Binding-site contacts:
Ligand atom S11 contacts residue HIS141 of chain 2.A at 3.4 Å.
Ligand atom N7 contacts residue CYS99 of chain 2.A at 3.7 Å.
Ligand atom O11 contacts residue CYS99 of chain 2.A at 3.5 Å.
Ligand atom C10 contacts residue GLU97 of chain 2.A at 3.9 Å.
Ligand atom C10 contacts residue ARG137 of chain 2.A at 3.6 Å.
Ligand atom C12 contacts residue GLU142 of chain 2.A at 3.3 Å.
Ligand atom O12 contacts residue LEU100 of chain 2.A at 3.7 Å.
Ligand atom C8 contacts residue TYR69 of chain 2.A at 4.0 Å (hydrophobic).
Ligand atom C14 contacts residue ALA42 of chain 2.A at 3.9 Å (hydrophobic).
Ligand atom C7 contacts residue VAL45 of chain 2.A at 4.1 Å (hydrophobic).
Ligand atom C12 contacts residue VAL45 of chain 2.A at 3.8 Å (hydrophobic).
Ligand atom S11 contacts residue VAL138 of chain 2.A at 4.0 Å.
Ligand atom N7 contacts residue TYR69 of chain 2.A at 2.8 Å (h-bond).
Ligand atom O13 contacts residue GLY44 of chain 2.A at 3.7 Å.
Ligand atom N7 contacts residue GLY98 of chain 2.A at 3.2 Å (h-bond).
Ligand atom C4 contacts residue CYS99 of chain 2.A at 3.7 Å (hydrophobic).
Ligand atom C4 contacts residue GLY98 of chain 2.A at 3.5 Å.
Ligand atom C10 contacts residue VAL138 of chain 2.A at 4.0 Å (hydrophobic).
Ligand atom C7 contacts residue HIS141 of chain 2.A at 3.8 Å.
Ligand atom C1 contacts residue TYR69 of chain 2.A at 3.8 Å (hydrophobic).
Ligand atom S11 contacts residue VAL45 of chain 2.A at 4.1 Å.
Ligand atom C15 contacts residue HIS43 of chain 2.A at 4.1 Å.
Ligand atom C9 contacts residue GLY98 of chain 2.A at 3.5 Å.
Ligand atom C12 contacts residue HIS141 of chain 2.A at 3.7 Å.
Ligand atom O13 contacts residue HIS43 of chain 2.A at 3.9 Å.
Ligand atom C12 contacts residue GLY98 of chain 2.A at 4.1 Å.
Ligand atom C8 contacts residue VAL45 of chain 2.A at 3.7 Å (hydrophobic).
Ligand atom O11 contacts residue LEU100 of chain 2.A at 3.6 Å.
Ligand atom C1 contacts residue CYS99 of chain 2.A at 3.9 Å (hydrophobic).
Ligand atom C15 contacts residue ALA42 of chain 2.A at 3.4 Å (hydrophobic).
Ligand atom C9 contacts residue VAL45 of chain 2.A at 3.9 Å (hydrophobic).
Ligand atom C11 contacts residue LEU100 of chain 2.A at 4.1 Å (hydrophobic).
Ligand atom C1 contacts residue GLY98 of chain 2.A at 3.1 Å.
Ligand atom O11 contacts residue GLY98 of chain 2.A at 3.5 Å (h-bond).
Ligand atom O13 contacts residue VAL45 of chain 2.A at 3.9 Å.
Ligand atom C9 contacts residue TYR69 of chain 2.A at 3.4 Å (hydrophobic).
Ligand atom C8 contacts residue GLY98 of chain 2.A at 3.2 Å.
Ligand atom C4 contacts residue TYR69 of chain 2.A at 3.5 Å (hydrophobic).
Ligand atom S11 contacts residue GLU142 of chain 2.A at 3.3 Å (salt-bridge).
Ligand atom C14 contacts residue HIS43 of chain 2.A at 3.3 Å.

A small-molecule ligand and the protein it binds are described below.
Small molecule (SMILES): CCOC(=O)CNC(=O)c1csc(C)c1

Sequence of chain 2.A:
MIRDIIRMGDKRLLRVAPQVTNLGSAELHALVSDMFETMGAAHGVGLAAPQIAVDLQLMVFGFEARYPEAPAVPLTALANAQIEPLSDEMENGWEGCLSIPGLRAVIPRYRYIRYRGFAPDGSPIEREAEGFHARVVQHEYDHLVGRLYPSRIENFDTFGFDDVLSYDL